Binding-site contacts:
Ligand atom N contacts residue TYR95 of chain 1.B at 4.3 Å.
Ligand atom C8 contacts residue VAL106 of chain 1.C at 3.7 Å (hydrophobic).
Ligand atom C7 contacts residue VAL106 of chain 1.C at 3.5 Å (hydrophobic).
Ligand atom C4 contacts residue PRO1 of chain 1.C at 4.4 Å (hydrophobic).
Ligand atom N contacts residue MET2 of chain 1.C at 4.2 Å.
Ligand atom C2 contacts residue PHE113 of chain 1.C at 4.1 Å (hydrophobic).
Ligand atom C7 contacts residue ASN97 of chain 1.B at 4.0 Å.
Ligand atom S contacts residue LYS32 of chain 1.C at 3.8 Å.
Ligand atom C6 contacts residue VAL106 of chain 1.C at 4.0 Å (hydrophobic).
Ligand atom C contacts residue TYR36 of chain 1.C at 4.3 Å (hydrophobic).
Ligand atom C6 contacts residue ASN97 of chain 1.B at 3.5 Å.
Ligand atom C1 contacts residue TYR95 of chain 1.B at 3.2 Å (hydrophobic).
Ligand atom C2 contacts residue TYR95 of chain 1.B at 4.2 Å (hydrophobic).
Ligand atom C contacts residue PRO1 of chain 1.C at 1.3 Å (hydrophobic).
Ligand atom C4 contacts residue HIS62 of chain 1.C at 4.0 Å.
Ligand atom C5 contacts residue HIS62 of chain 1.C at 3.5 Å.
Ligand atom C3 contacts residue ILE64 of chain 1.C at 4.3 Å (hydrophobic).
Ligand atom C4 contacts residue ILE64 of chain 1.C at 3.7 Å (hydrophobic).
Ligand atom C5 contacts residue MET101 of chain 1.C at 4.2 Å (hydrophobic).
Ligand atom N contacts residue PRO1 of chain 1.C at 2.4 Å (h-bond).
Ligand atom C contacts residue ILE37 of chain 1.C at 4.3 Å (hydrophobic).
Ligand atom S contacts residue ILE37 of chain 1.C at 4.5 Å.
Ligand atom S contacts residue TYR36 of chain 1.C at 4.3 Å.
Ligand atom C2 contacts residue ILE64 of chain 1.C at 4.3 Å (hydrophobic).
Ligand atom C7 contacts residue MET2 of chain 1.C at 3.6 Å (hydrophobic).
Ligand atom C5 contacts residue SER63 of chain 1.C at 3.7 Å.
Ligand atom C2 contacts residue PRO1 of chain 1.C at 4.4 Å (hydrophobic).
Ligand atom C1 contacts residue PRO1 of chain 1.C at 3.7 Å (hydrophobic).
Ligand atom C8 contacts residue TYR95 of chain 1.B at 3.6 Å (hydrophobic).
Ligand atom C6 contacts residue MET101 of chain 1.C at 4.4 Å (hydrophobic).
Ligand atom C4 contacts residue SER63 of chain 1.C at 3.9 Å.
Ligand atom C6 contacts residue HIS62 of chain 1.C at 3.7 Å.
Ligand atom C5 contacts residue VAL106 of chain 1.C at 4.1 Å (hydrophobic).
Ligand atom C1 contacts residue TYR36 of chain 1.C at 3.4 Å (hydrophobic).
Ligand atom C6 contacts residue MET2 of chain 1.C at 3.7 Å (hydrophobic).
Ligand atom C7 contacts residue TYR95 of chain 1.B at 3.9 Å (hydrophobic).
Ligand atom C5 contacts residue ILE64 of chain 1.C at 4.0 Å (hydrophobic).
Ligand atom N contacts residue TYR36 of chain 1.C at 3.6 Å (h-bond).
Ligand atom S contacts residue PRO1 of chain 1.C at 2.5 Å (h-bond).
Ligand atom C3 contacts residue VAL106 of chain 1.C at 4.2 Å (hydrophobic).

Sequence of chain 1.B:
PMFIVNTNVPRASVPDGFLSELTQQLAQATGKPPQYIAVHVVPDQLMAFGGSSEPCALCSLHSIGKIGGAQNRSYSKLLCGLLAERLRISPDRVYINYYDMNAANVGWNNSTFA

This protein binds this small molecule.
Small molecule (SMILES): S=CNCCc1ccccc1

Sequence of chain 1.C:
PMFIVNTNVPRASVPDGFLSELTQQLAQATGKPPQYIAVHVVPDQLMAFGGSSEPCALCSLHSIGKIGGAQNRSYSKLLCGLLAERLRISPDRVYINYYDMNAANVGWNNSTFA